Sequence of chain 1.D:
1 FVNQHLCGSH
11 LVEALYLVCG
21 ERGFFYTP

Binding-site contacts:
Ligand atom C4 contacts residue CYS7 of chain 1.D at 3.8 Å (hydrophobic).
Ligand atom C1 contacts residue HIS5 of chain 1.F at 3.4 Å.
Ligand atom C2 contacts residue ILE6 of chain 1.C at 4.0 Å (hydrophobic).
Ligand atom C5 contacts residue HIS10 of chain 1.D at 3.9 Å.
Ligand atom C4 contacts residue CYS2 of chain 1.C at 3.3 Å (hydrophobic).
Ligand atom C3 contacts residue LEU11 of chain 1.D at 4.3 Å (hydrophobic).
Ligand atom C2 contacts residue LEU12 of chain 1.C at 4.5 Å (hydrophobic).
Ligand atom O3 contacts residue CYS7 of chain 1.C at 3.1 Å (h-bond).
Ligand atom O3 contacts residue CYS3 of chain 1.C at 4.5 Å.
Ligand atom C6 contacts residue ALA14 of chain 1.D at 4.3 Å (hydrophobic).
Ligand atom C5 contacts residue LEU6 of chain 1.F at 4.0 Å (hydrophobic).
Ligand atom O1 contacts residue LEU17 of chain 2.D at 3.8 Å.
Ligand atom C2 contacts residue CYS7 of chain 1.C at 3.8 Å (hydrophobic).
Ligand atom O1 contacts residue LEU12 of chain 1.C at 4.3 Å.
Ligand atom C1 contacts residue ALA14 of chain 1.D at 4.1 Å (hydrophobic).
Ligand atom C2 contacts residue HIS5 of chain 1.F at 4.0 Å.
Ligand atom C3 contacts residue CYS2 of chain 1.C at 3.2 Å (hydrophobic).
Ligand atom C5 contacts residue HIS5 of chain 1.F at 4.3 Å.
Ligand atom C4 contacts residue LEU11 of chain 1.D at 4.2 Å (hydrophobic).
Ligand atom O3 contacts residue CYS2 of chain 1.C at 2.3 Å (h-bond).
Ligand atom C6 contacts residue HIS10 of chain 1.D at 4.0 Å.
Ligand atom C3 contacts residue CYS7 of chain 1.C at 4.0 Å (hydrophobic).
Ligand atom C6 contacts residue LEU11 of chain 1.D at 4.0 Å (hydrophobic).
Ligand atom O1 contacts residue ALA14 of chain 1.D at 3.6 Å.
Ligand atom O3 contacts residue SER5 of chain 1.C at 3.8 Å.
Ligand atom O1 contacts residue HIS5 of chain 1.F at 3.0 Å (h-bond).
Ligand atom O3 contacts residue ILE6 of chain 1.C at 3.5 Å.
Ligand atom C5 contacts residue CYS7 of chain 1.D at 4.0 Å (hydrophobic).
Ligand atom C3 contacts residue ILE6 of chain 1.C at 4.3 Å (hydrophobic).
Ligand atom C6 contacts residue HIS5 of chain 1.F at 3.7 Å.
Ligand atom C5 contacts residue LEU11 of chain 1.D at 3.6 Å (hydrophobic).

Sequence of chain 2.D:
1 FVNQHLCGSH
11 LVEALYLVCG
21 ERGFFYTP

Sequence of chain 1.C:
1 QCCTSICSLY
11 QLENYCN

A small-molecule ligand and the protein it binds are described below.
Small molecule (SMILES): Oc1cccc(O)c1

Sequence of chain 1.F:
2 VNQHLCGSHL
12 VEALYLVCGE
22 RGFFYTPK